Sequence of chain 1.C:
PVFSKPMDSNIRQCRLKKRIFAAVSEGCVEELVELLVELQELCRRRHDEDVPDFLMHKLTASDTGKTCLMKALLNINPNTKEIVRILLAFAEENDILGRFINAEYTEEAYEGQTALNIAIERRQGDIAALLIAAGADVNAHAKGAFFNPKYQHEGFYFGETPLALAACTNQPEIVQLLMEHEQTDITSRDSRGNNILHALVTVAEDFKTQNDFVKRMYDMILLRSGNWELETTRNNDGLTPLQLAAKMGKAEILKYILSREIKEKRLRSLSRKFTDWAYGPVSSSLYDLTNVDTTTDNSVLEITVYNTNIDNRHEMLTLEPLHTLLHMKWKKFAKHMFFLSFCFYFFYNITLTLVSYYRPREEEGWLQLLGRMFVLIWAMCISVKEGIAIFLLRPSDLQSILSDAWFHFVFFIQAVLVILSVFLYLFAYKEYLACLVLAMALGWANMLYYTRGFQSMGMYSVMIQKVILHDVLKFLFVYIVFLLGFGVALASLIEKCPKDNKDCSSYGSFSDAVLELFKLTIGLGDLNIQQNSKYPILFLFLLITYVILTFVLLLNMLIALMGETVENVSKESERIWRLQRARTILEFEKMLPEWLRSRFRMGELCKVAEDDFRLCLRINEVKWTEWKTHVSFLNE

Binding-site contacts:
Ligand atom C12 contacts residue TRP493 of chain 1.C at 4.3 Å (hydrophobic).
Ligand atom C15 contacts residue ILE497 of chain 1.C at 4.5 Å (hydrophobic).
Ligand atom N17 contacts residue CYS496 of chain 1.C at 3.8 Å.
Ligand atom B01 contacts residue SER444 of chain 1.C at 4.2 Å.
Ligand atom C10 contacts residue MET706 of chain 1.C at 4.1 Å (hydrophobic).
Ligand atom C16 contacts residue ILE497 of chain 1.C at 4.4 Å (hydrophobic).
Ligand atom C06 contacts residue SER444 of chain 1.C at 4.0 Å.
Ligand atom C03 contacts residue SER444 of chain 1.C at 4.1 Å.
Ligand atom C12 contacts residue SER444 of chain 1.C at 3.7 Å.
Ligand atom C09 contacts residue MET706 of chain 1.C at 3.6 Å (hydrophobic).
Ligand atom C10 contacts residue SER444 of chain 1.C at 4.0 Å.
Ligand atom C07 contacts residue SER444 of chain 1.C at 3.6 Å.
Ligand atom C04 contacts residue TYR565 of chain 1.C at 4.2 Å (hydrophobic).
Ligand atom C09 contacts residue PHE703 of chain 1.C at 4.1 Å (hydrophobic).
Ligand atom C07 contacts residue MET706 of chain 1.C at 4.1 Å (hydrophobic).
Ligand atom C16 contacts residue CYS496 of chain 1.C at 3.6 Å (hydrophobic).
Ligand atom C13 contacts residue TRP493 of chain 1.C at 3.6 Å (hydrophobic).
Ligand atom C11 contacts residue SER444 of chain 1.C at 3.9 Å.
Ligand atom C13 contacts residue SER444 of chain 1.C at 3.8 Å.
Ligand atom C05 contacts residue TYR564 of chain 1.C at 3.8 Å (hydrophobic).
Ligand atom C06 contacts residue TYR564 of chain 1.C at 4.0 Å (hydrophobic).
Ligand atom C04 contacts residue SER444 of chain 1.C at 4.4 Å.
Ligand atom C11 contacts residue MET440 of chain 1.C at 3.7 Å (hydrophobic).
Ligand atom C15 contacts residue TRP493 of chain 1.C at 3.8 Å (hydrophobic).
Ligand atom C10 contacts residue PHE703 of chain 1.C at 4.2 Å (hydrophobic).
Ligand atom C08 contacts residue SER444 of chain 1.C at 3.8 Å.
Ligand atom C02 contacts residue SER444 of chain 1.C at 3.7 Å.
Ligand atom C12 contacts residue LEU443 of chain 1.C at 4.4 Å (hydrophobic).
Ligand atom C05 contacts residue SER444 of chain 1.C at 4.3 Å.
Ligand atom N17 contacts residue LYS500 of chain 1.C at 3.7 Å.
Ligand atom C10 contacts residue MET440 of chain 1.C at 3.8 Å (hydrophobic).
Ligand atom C07 contacts residue PHE703 of chain 1.C at 4.4 Å (hydrophobic).
Ligand atom C05 contacts residue TYR565 of chain 1.C at 4.3 Å (hydrophobic).
Ligand atom C04 contacts residue PHE526 of chain 1.C at 4.2 Å (hydrophobic).
Ligand atom C09 contacts residue SER444 of chain 1.C at 4.1 Å.

A protein and the small-molecule ligand that binds it are described below.
Small molecule (SMILES): NCCOB(c1ccccc1)c1ccccc1